Binding-site contacts:
Ligand atom C2 contacts residue NAG1 of chain 47.T at 2.9 Å.
Ligand atom C2 contacts residue HIS2 of chain 47.D at 4.5 Å.
Ligand atom O2 contacts residue HIS2 of chain 47.D at 3.4 Å (h-bond).
Ligand atom C5 contacts residue NAG1 of chain 47.T at 3.8 Å.
Ligand atom O2 contacts residue BMA1 of chain 47.V at 3.0 Å (h-bond).
Ligand atom O4 contacts residue BMA1 of chain 47.V at 4.0 Å.
Ligand atom C3 contacts residue NAG1 of chain 47.T at 4.1 Å.
Ligand atom O6 contacts residue NAG1 of chain 47.T at 4.5 Å.
Ligand atom O3 contacts residue BMA1 of chain 47.V at 1.1 Å.
Ligand atom C4 contacts residue BMA1 of chain 47.V at 3.6 Å.
Ligand atom C1 contacts residue NAG1 of chain 47.T at 1.7 Å.
Ligand atom C2 contacts residue BMA1 of chain 47.V at 3.2 Å.
Ligand atom O2 contacts residue NAG1 of chain 47.T at 3.4 Å (h-bond).
Ligand atom O5 contacts residue NAG1 of chain 47.T at 2.5 Å (h-bond).
Ligand atom C3 contacts residue BMA1 of chain 47.V at 2.5 Å.

Sequence of chain 47.D:
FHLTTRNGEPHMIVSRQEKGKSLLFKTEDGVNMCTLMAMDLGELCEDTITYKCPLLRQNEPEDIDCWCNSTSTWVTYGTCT

A small-molecule ligand and the protein it binds are described below.
Small molecule (SMILES): OC[C@H]1O[C@@H](O)[C@@H](O)[C@@H](O)[C@@H]1O